A small-molecule ligand and the protein it binds are described below.
Small molecule (SMILES): CC/C(=C(\c1ccc(O)cc1)c1ccc(OCCN(C)C)cc1)c1ccccc1

Sequence of chain 1.F:
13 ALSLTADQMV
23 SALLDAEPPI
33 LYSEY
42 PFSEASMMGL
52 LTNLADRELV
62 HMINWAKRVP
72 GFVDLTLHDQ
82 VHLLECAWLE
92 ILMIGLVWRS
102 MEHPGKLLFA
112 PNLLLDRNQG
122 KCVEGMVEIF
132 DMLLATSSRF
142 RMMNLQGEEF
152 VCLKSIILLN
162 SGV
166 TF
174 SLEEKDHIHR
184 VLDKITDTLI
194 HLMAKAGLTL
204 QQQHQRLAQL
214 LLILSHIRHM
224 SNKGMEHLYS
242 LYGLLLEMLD

Binding-site contacts:
Ligand atom C20 contacts residue ALA56 of chain 1.F at 3.6 Å (hydrophobic).
Ligand atom C13 contacts residue MET127 of chain 1.F at 3.4 Å (hydrophobic).
Ligand atom C23 contacts residue ALA56 of chain 1.F at 3.7 Å (hydrophobic).
Ligand atom C19 contacts residue TRP89 of chain 1.F at 3.7 Å (hydrophobic).
Ligand atom C19 contacts residue ALA56 of chain 1.F at 3.4 Å (hydrophobic).
Ligand atom O20 contacts residue LEU231 of chain 1.F at 3.9 Å.
Ligand atom C23 contacts residue ASP57 of chain 1.F at 3.2 Å.
Ligand atom C9 contacts residue PHE110 of chain 1.F at 3.6 Å (hydrophobic).
Ligand atom C18 contacts residue ALA56 of chain 1.F at 3.7 Å (hydrophobic).
Ligand atom C3 contacts residue LEU97 of chain 1.F at 4.0 Å (hydrophobic).
Ligand atom C12 contacts residue MET127 of chain 1.F at 3.6 Å (hydrophobic).
Ligand atom C4 contacts residue GLU59 of chain 1.F at 3.7 Å.
Ligand atom C6 contacts residue LEU52 of chain 1.F at 3.9 Å (hydrophobic).
Ligand atom C15 contacts residue LEU231 of chain 1.F at 3.6 Å (hydrophobic).
Ligand atom C25 contacts residue ASP57 of chain 1.F at 3.4 Å.
Ligand atom C21 contacts residue THR53 of chain 1.F at 3.9 Å.
Ligand atom C3 contacts residue PHE110 of chain 1.F at 3.9 Å (hydrophobic).
Ligand atom C2 contacts residue PHE110 of chain 1.F at 3.8 Å (hydrophobic).
Ligand atom C23 contacts residue THR53 of chain 1.F at 4.1 Å.
Ligand atom C6 contacts residue ALA56 of chain 1.F at 4.0 Å (hydrophobic).
Ligand atom C10 contacts residue LEU134 of chain 1.F at 3.8 Å (hydrophobic).
Ligand atom N24 contacts residue ASP57 of chain 1.F at 3.0 Å (salt-bridge).
Ligand atom C15 contacts residue GLY227 of chain 1.F at 3.7 Å.
Ligand atom C22 contacts residue LEU52 of chain 1.F at 4.0 Å (hydrophobic).
Ligand atom C5 contacts residue GLU59 of chain 1.F at 3.6 Å.
Ligand atom C24 contacts residue ASP57 of chain 1.F at 3.5 Å.
Ligand atom C10 contacts residue ILE130 of chain 1.F at 3.6 Å (hydrophobic).
Ligand atom C13 contacts residue MET49 of chain 1.F at 3.7 Å (hydrophobic).
Ligand atom O4 contacts residue ARG100 of chain 1.F at 2.9 Å (salt-bridge).
Ligand atom C21 contacts residue LEU231 of chain 1.F at 3.7 Å (hydrophobic).
Ligand atom O4 contacts residue GLU59 of chain 1.F at 3.0 Å (salt-bridge).
Ligand atom C19 contacts residue LEU90 of chain 1.F at 4.0 Å (hydrophobic).
Ligand atom C25 contacts residue TRP89 of chain 1.F at 3.8 Å (hydrophobic).
Ligand atom C18 contacts residue LEU90 of chain 1.F at 3.5 Å (hydrophobic).
Ligand atom C5 contacts residue PHE110 of chain 1.F at 4.1 Å (hydrophobic).
Ligand atom O4 contacts residue LEU93 of chain 1.F at 4.0 Å.
Ligand atom C1 contacts residue PHE110 of chain 1.F at 4.0 Å (hydrophobic).
Ligand atom C4 contacts residue PHE110 of chain 1.F at 4.0 Å (hydrophobic).
Ligand atom C14 contacts residue LEU231 of chain 1.F at 3.8 Å (hydrophobic).
Ligand atom C20 contacts residue LEU231 of chain 1.F at 3.9 Å (hydrophobic).